Binding-site contacts:
Ligand atom C5 contacts residue GLU186 of chain 23.A at 3.9 Å.
Ligand atom N4 contacts residue MET113 of chain 23.A at 3.5 Å.
Ligand atom C5 contacts residue MET113 of chain 23.A at 3.6 Å (hydrophobic).
Ligand atom C3 contacts residue HIS183 of chain 23.A at 4.3 Å.
Ligand atom C5 contacts residue HIS182 of chain 23.A at 3.3 Å.
Ligand atom C5 contacts residue HIS183 of chain 23.A at 3.6 Å.
Ligand atom C5 contacts residue MN1 of chain 7.C at 3.2 Å.
Ligand atom N2 contacts residue MN1 of chain 23.D at 3.1 Å.
Ligand atom N1 contacts residue HIS80 of chain 7.A at 2.9 Å (h-bond).
Ligand atom C3 contacts residue MN1 of chain 7.C at 3.3 Å.
Ligand atom N1 contacts residue HIS182 of chain 23.A at 3.1 Å (h-bond).
Ligand atom N2 contacts residue HIS80 of chain 7.A at 3.5 Å (h-bond).
Ligand atom C5 contacts residue HIS80 of chain 7.A at 3.7 Å.
Ligand atom N3A contacts residue ARG127 of chain 17.A at 3.2 Å (salt-bridge).
Ligand atom N2 contacts residue MET113 of chain 23.A at 3.3 Å.
Ligand atom C5 contacts residue GLU83 of chain 7.A at 4.0 Å.
Ligand atom C3 contacts residue MN1 of chain 23.D at 4.2 Å.
Ligand atom N1 contacts residue GLU186 of chain 23.A at 3.1 Å (salt-bridge).
Ligand atom N2 contacts residue GLU186 of chain 23.A at 3.9 Å.
Ligand atom N4 contacts residue HIS79 of chain 7.A at 3.2 Å (h-bond).
Ligand atom N4 contacts residue HIS80 of chain 7.A at 4.4 Å.
Ligand atom C3 contacts residue MET113 of chain 23.A at 3.2 Å (hydrophobic).
Ligand atom N1 contacts residue HIS79 of chain 7.A at 4.4 Å.
Ligand atom N1 contacts residue HIS53 of chain 23.A at 4.4 Å.
Ligand atom N3A contacts residue MET113 of chain 23.A at 3.8 Å.
Ligand atom N1 contacts residue MN1 of chain 7.C at 4.3 Å.
Ligand atom C3 contacts residue GLU83 of chain 7.A at 3.6 Å.
Ligand atom C5 contacts residue MN1 of chain 23.D at 3.3 Å.
Ligand atom N4 contacts residue HIS183 of chain 23.A at 3.2 Å (h-bond).
Ligand atom N4 contacts residue MN1 of chain 7.C at 2.2 Å.
Ligand atom N2 contacts residue MN1 of chain 7.C at 4.4 Å.
Ligand atom N4 contacts residue GLU83 of chain 7.A at 3.1 Å (salt-bridge).
Ligand atom N4 contacts residue MN1 of chain 23.D at 4.4 Å.
Ligand atom N3A contacts residue GLU83 of chain 7.A at 3.6 Å (salt-bridge).
Ligand atom C3 contacts residue HIS80 of chain 7.A at 4.3 Å.
Ligand atom C3 contacts residue ARG127 of chain 17.A at 4.2 Å.
Ligand atom C5 contacts residue HIS79 of chain 7.A at 3.2 Å.
Ligand atom N1 contacts residue MET113 of chain 23.A at 3.5 Å.
Ligand atom N1 contacts residue MN1 of chain 23.D at 2.2 Å.
Ligand atom N3A contacts residue MN1 of chain 7.C at 3.6 Å.

Sequence of chain 17.A:
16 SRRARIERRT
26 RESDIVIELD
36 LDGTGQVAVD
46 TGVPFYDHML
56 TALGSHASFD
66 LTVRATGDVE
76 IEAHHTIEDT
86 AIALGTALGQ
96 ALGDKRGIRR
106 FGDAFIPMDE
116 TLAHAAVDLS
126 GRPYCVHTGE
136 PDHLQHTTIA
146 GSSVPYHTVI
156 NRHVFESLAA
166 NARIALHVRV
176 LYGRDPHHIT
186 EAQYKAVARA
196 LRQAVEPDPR

Sequence of chain 23.A:
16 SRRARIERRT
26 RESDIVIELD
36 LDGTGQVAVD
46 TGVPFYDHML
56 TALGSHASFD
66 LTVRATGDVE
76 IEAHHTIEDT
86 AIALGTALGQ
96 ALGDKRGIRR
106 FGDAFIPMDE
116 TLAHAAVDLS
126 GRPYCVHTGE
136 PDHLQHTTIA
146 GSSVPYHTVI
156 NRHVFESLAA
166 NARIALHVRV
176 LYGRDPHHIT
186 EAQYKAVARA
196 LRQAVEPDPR

Sequence of chain 7.A:
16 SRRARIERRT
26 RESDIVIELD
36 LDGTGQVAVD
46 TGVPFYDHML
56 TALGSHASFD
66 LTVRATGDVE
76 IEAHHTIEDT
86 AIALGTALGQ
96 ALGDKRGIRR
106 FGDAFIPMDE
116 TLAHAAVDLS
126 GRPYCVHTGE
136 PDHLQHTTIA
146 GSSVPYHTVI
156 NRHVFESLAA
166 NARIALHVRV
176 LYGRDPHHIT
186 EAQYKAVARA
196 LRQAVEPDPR

A protein and the small-molecule ligand that binds it are described below.
Small molecule (SMILES): Nc1nc[nH]n1